This small molecule binds to this protein.
Small molecule (SMILES): O=c1c(Cc2ccccc2)c(O)nc2sc3cc(Cl)ccc3n12

Binding-site contacts:
Ligand atom C15 contacts residue MET497 of chain 1.A at 3.7 Å (hydrophobic).
Ligand atom CL1 contacts residue THR254 of chain 1.A at 3.4 Å.
Ligand atom C7 contacts residue LYS493 of chain 1.A at 3.8 Å.
Ligand atom S1 contacts residue ASP490 of chain 1.A at 4.0 Å.
Ligand atom C4 contacts residue ARG112 of chain 1.A at 3.6 Å.
Ligand atom CL1 contacts residue GLU251 of chain 1.A at 3.8 Å.
Ligand atom C2 contacts residue LEU255 of chain 1.A at 3.9 Å (hydrophobic).
Ligand atom C1 contacts residue PRO492 of chain 1.A at 3.6 Å (hydrophobic).
Ligand atom C6 contacts residue THR220 of chain 1.A at 4.0 Å.
Ligand atom O1 contacts residue LYS493 of chain 1.A at 3.9 Å.
Ligand atom C16 contacts residue MET497 of chain 1.A at 3.7 Å (hydrophobic).
Ligand atom C9 contacts residue ARG112 of chain 1.A at 4.0 Å.
Ligand atom N2 contacts residue ARG112 of chain 1.A at 3.9 Å.
Ligand atom C6 contacts residue PRO492 of chain 1.A at 3.6 Å (hydrophobic).
Ligand atom CL1 contacts residue PRO492 of chain 1.A at 3.8 Å.
Ligand atom O2 contacts residue GLN496 of chain 1.A at 3.4 Å.
Ligand atom C16 contacts residue GLN496 of chain 1.A at 4.1 Å.
Ligand atom C8 contacts residue ARG112 of chain 1.A at 3.6 Å.
Ligand atom C10 contacts residue LYS493 of chain 1.A at 3.9 Å.
Ligand atom N2 contacts residue LYS493 of chain 1.A at 3.5 Å.
Ligand atom C13 contacts residue GLN496 of chain 1.A at 4.2 Å.
Ligand atom C15 contacts residue GLN496 of chain 1.A at 3.8 Å.
Ligand atom O2 contacts residue ARG112 of chain 1.A at 3.9 Å.
Ligand atom S1 contacts residue LYS493 of chain 1.A at 4.0 Å.
Ligand atom N1 contacts residue ARG112 of chain 1.A at 3.4 Å (salt-bridge).
Ligand atom C2 contacts residue ARG112 of chain 1.A at 3.7 Å.
Ligand atom N2 contacts residue ASN218 of chain 1.A at 4.0 Å.
Ligand atom C14 contacts residue LEU262 of chain 1.A at 4.1 Å (hydrophobic).
Ligand atom C3 contacts residue GLN258 of chain 1.A at 3.7 Å.
Ligand atom C2 contacts residue GLN258 of chain 1.A at 3.7 Å.
Ligand atom C3 contacts residue ARG112 of chain 1.A at 3.5 Å.
Ligand atom C14 contacts residue GLN496 of chain 1.A at 4.2 Å.
Ligand atom C1 contacts residue ARG112 of chain 1.A at 4.1 Å.
Ligand atom S1 contacts residue THR220 of chain 1.A at 4.0 Å.
Ligand atom S1 contacts residue ASN218 of chain 1.A at 3.4 Å (h-bond).
Ligand atom C5 contacts residue ARG112 of chain 1.A at 4.0 Å.
Ligand atom C7 contacts residue ARG112 of chain 1.A at 3.5 Å.
Ligand atom C16 contacts residue LYS493 of chain 1.A at 4.1 Å.
Ligand atom CL1 contacts residue LEU255 of chain 1.A at 3.8 Å.
Ligand atom C10 contacts residue ARG112 of chain 1.A at 4.1 Å.

Sequence of chain 1.A:
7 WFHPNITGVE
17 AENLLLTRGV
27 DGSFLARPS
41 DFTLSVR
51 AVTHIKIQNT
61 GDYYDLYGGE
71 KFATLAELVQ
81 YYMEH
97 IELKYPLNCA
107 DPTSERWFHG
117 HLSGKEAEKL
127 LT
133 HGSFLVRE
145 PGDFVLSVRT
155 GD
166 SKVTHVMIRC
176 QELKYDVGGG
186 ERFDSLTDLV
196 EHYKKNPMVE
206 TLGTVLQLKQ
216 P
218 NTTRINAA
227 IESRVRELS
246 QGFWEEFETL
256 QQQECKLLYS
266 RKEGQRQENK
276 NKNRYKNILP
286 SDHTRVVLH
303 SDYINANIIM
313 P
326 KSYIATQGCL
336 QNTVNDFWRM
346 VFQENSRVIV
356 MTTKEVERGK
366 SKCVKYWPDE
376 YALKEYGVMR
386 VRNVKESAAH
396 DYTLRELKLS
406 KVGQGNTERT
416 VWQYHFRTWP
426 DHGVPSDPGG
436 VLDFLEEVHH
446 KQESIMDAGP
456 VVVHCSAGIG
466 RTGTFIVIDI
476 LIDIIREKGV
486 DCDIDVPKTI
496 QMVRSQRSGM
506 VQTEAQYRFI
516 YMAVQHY